This small molecule binds to this protein.
Small molecule (SMILES): CC(=O)N[C@H]1[C@H](O[C@H]2[C@H](O)[C@@H](NC(C)=O)CO[C@@H]2CO)O[C@H](CO)[C@@H](O[C@@H]2O[C@H](CO)[C@@H](O)[C@H](O)[C@@H]2O)[C@@H]1O

Sequence of chain 1.A:
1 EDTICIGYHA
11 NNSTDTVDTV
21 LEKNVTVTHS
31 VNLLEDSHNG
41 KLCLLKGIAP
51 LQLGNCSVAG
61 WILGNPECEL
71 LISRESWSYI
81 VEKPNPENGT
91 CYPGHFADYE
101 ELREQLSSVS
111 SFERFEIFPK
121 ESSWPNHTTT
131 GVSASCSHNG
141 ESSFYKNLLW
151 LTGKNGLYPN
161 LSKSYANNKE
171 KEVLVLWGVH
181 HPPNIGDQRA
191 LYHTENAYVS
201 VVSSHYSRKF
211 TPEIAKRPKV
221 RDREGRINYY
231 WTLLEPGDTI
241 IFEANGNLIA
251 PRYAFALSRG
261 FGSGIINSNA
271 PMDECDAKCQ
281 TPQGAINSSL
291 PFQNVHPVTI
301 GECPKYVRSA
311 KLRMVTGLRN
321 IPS

Binding-site contacts:
Ligand atom C8 contacts residue SER135 of chain 1.A at 4.0 Å.
Ligand atom N2 contacts residue ASN88 of chain 1.A at 2.9 Å (h-bond).
Ligand atom C3 contacts residue ASN88 of chain 1.A at 3.7 Å.
Ligand atom O7 contacts residue ASN65 of chain 1.A at 3.4 Å (h-bond).
Ligand atom C1 contacts residue ASN88 of chain 1.A at 1.4 Å.
Ligand atom C8 contacts residue ARG221 of chain 1.A at 4.5 Å.
Ligand atom C7 contacts residue ASN65 of chain 1.A at 3.8 Å.
Ligand atom C4 contacts residue ARG221 of chain 1.A at 4.2 Å.
Ligand atom O7 contacts residue GLY89 of chain 1.A at 3.8 Å.
Ligand atom C2 contacts residue ASN88 of chain 1.A at 2.4 Å.
Ligand atom C8 contacts residue GLU67 of chain 1.A at 4.1 Å.
Ligand atom C7 contacts residue ASN88 of chain 1.A at 3.1 Å.
Ligand atom C8 contacts residue ASN65 of chain 1.A at 3.0 Å.
Ligand atom O5 contacts residue GLU87 of chain 1.A at 4.4 Å.
Ligand atom C3 contacts residue ARG221 of chain 1.A at 3.7 Å.
Ligand atom O3 contacts residue ARG221 of chain 1.A at 2.9 Å (salt-bridge).
Ligand atom C8 contacts residue CYS91 of chain 1.A at 4.4 Å (hydrophobic).
Ligand atom C8 contacts residue ASN88 of chain 1.A at 4.4 Å.
Ligand atom C6 contacts residue ARG221 of chain 1.A at 4.2 Å.
Ligand atom N2 contacts residue ARG221 of chain 1.A at 3.6 Å (salt-bridge).
Ligand atom C2 contacts residue ARG221 of chain 1.A at 3.5 Å.
Ligand atom C6 contacts residue GLU87 of chain 1.A at 4.2 Å.
Ligand atom O5 contacts residue ASN88 of chain 1.A at 2.2 Å (h-bond).
Ligand atom O7 contacts residue CYS91 of chain 1.A at 4.3 Å.
Ligand atom C4 contacts residue ASN88 of chain 1.A at 4.1 Å.
Ligand atom N2 contacts residue GLU67 of chain 1.A at 4.5 Å.
Ligand atom C8 contacts residue SER137 of chain 1.A at 4.0 Å.
Ligand atom C7 contacts residue ARG221 of chain 1.A at 3.6 Å.
Ligand atom O7 contacts residue ASN88 of chain 1.A at 2.9 Å (h-bond).
Ligand atom O6 contacts residue GLU87 of chain 1.A at 3.6 Å (salt-bridge).
Ligand atom O4 contacts residue ASP222 of chain 1.A at 3.9 Å.
Ligand atom C5 contacts residue ASN88 of chain 1.A at 3.6 Å.
Ligand atom O7 contacts residue ARG221 of chain 1.A at 3.5 Å (salt-bridge).
Ligand atom O5 contacts residue ARG221 of chain 1.A at 4.1 Å.